Sequence of chain 2.D:
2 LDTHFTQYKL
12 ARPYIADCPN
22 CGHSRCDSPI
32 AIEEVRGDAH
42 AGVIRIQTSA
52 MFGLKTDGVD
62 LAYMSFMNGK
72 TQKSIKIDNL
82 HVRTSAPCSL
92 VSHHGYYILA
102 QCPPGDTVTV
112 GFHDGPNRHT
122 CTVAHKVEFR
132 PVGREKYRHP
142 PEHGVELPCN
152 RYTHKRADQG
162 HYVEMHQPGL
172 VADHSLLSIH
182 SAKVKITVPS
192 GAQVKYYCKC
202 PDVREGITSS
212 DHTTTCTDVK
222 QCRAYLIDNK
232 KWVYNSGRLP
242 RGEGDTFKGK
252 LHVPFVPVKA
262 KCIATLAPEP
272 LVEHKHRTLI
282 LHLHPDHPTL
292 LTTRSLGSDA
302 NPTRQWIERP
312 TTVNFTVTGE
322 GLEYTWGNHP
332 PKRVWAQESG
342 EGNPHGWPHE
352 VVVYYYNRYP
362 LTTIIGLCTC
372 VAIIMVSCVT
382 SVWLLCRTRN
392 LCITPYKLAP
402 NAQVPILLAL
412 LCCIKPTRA

Binding-site contacts:
Ligand atom O4 contacts residue HIS155 of chain 2.D at 3.5 Å (h-bond).
Ligand atom O6A contacts residue LEU62 of chain 2.D at 3.4 Å.
Ligand atom SAG contacts residue THR4 of chain 2.D at 3.9 Å.
Ligand atom O6B contacts residue ARG157 of chain 2.D at 3.3 Å (salt-bridge).
Ligand atom O6A contacts residue SER93 of chain 2.D at 3.2 Å.
Ligand atom O6A contacts residue HIS155 of chain 2.D at 3.8 Å.
Ligand atom C6 contacts residue HIS94 of chain 2.D at 3.9 Å.
Ligand atom OAF contacts residue THR4 of chain 2.D at 2.9 Å (h-bond).
Ligand atom C6 contacts residue HIS155 of chain 2.D at 3.4 Å.
Ligand atom OAF contacts residue ARG157 of chain 2.D at 2.8 Å (salt-bridge).
Ligand atom O6B contacts residue HIS155 of chain 2.D at 3.3 Å (h-bond).
Ligand atom O5 contacts residue LYS156 of chain 2.D at 3.4 Å.
Ligand atom OAH contacts residue ASP3 of chain 2.D at 4.0 Å.
Ligand atom C4 contacts residue LYS156 of chain 2.D at 4.0 Å.
Ligand atom O6B contacts residue HIS94 of chain 2.D at 4.0 Å.
Ligand atom C2 contacts residue ALA158 of chain 2.D at 3.7 Å (hydrophobic).
Ligand atom O5 contacts residue HIS155 of chain 2.D at 3.6 Å.
Ligand atom O5B contacts residue LYS156 of chain 2.D at 3.3 Å.
Ligand atom O4 contacts residue SER93 of chain 2.D at 3.0 Å (h-bond).
Ligand atom C3 contacts residue ALA158 of chain 2.D at 4.0 Å (hydrophobic).
Ligand atom OAF contacts residue ALA158 of chain 2.D at 3.3 Å.
Ligand atom O3 contacts residue ALA158 of chain 2.D at 3.0 Å (h-bond).
Ligand atom C3 contacts residue LYS156 of chain 2.D at 4.0 Å.
Ligand atom O3 contacts residue LYS156 of chain 2.D at 3.0 Å.
Ligand atom C5 contacts residue HIS155 of chain 2.D at 4.0 Å.
Ligand atom O4 contacts residue LYS156 of chain 2.D at 3.5 Å.
Ligand atom SAG contacts residue ARG157 of chain 2.D at 3.6 Å (salt-bridge).
Ligand atom OAH contacts residue ARG157 of chain 2.D at 3.1 Å (salt-bridge).
Ligand atom C5 contacts residue LEU62 of chain 2.D at 3.8 Å (hydrophobic).
Ligand atom C3 contacts residue ARG157 of chain 2.D at 3.7 Å.
Ligand atom OAH contacts residue THR4 of chain 2.D at 3.7 Å.
Ligand atom C6 contacts residue SER93 of chain 2.D at 4.0 Å.
Ligand atom O6B contacts residue LEU62 of chain 2.D at 4.0 Å.
Ligand atom O3 contacts residue ARG157 of chain 2.D at 3.3 Å (salt-bridge).
Ligand atom O6B contacts residue LYS156 of chain 2.D at 3.3 Å.
Ligand atom OAH contacts residue LEU2 of chain 2.D at 2.8 Å (h-bond).
Ligand atom O5 contacts residue ARG157 of chain 2.D at 3.8 Å.
Ligand atom O6A contacts residue HIS94 of chain 2.D at 3.2 Å (h-bond).
Ligand atom C6 contacts residue LEU62 of chain 2.D at 3.5 Å (hydrophobic).
Ligand atom OBI contacts residue LYS156 of chain 2.D at 4.0 Å.

The small molecule below binds the protein below.
Small molecule (SMILES): O=C(O)[C@@H]1O[C@H](O[C@H]2[C@@H](OS(=O)(=O)O)O[C@@H](O)[C@H](NS(=O)(=O)O)[C@H]2O)[C@@H](OS(=O)(=O)O)[C@H](O)[C@@H]1O